Binding-site contacts:
Ligand atom O4 contacts residue VAL39 of chain 1.B at 3.0 Å (h-bond).
Ligand atom C2 contacts residue TYR50 of chain 1.B at 3.1 Å (hydrophobic).
Ligand atom C2 contacts residue GLU38 of chain 1.A at 3.5 Å.
Ligand atom C1 contacts residue GLU38 of chain 1.B at 4.0 Å.
Ligand atom O3 contacts residue TYR50 of chain 1.A at 3.3 Å (h-bond).
Ligand atom C4 contacts residue VAL39 of chain 1.A at 3.7 Å (hydrophobic).
Ligand atom O4 contacts residue VAL39 of chain 1.A at 2.9 Å (h-bond).
Ligand atom O2 contacts residue LYS54 of chain 1.B at 3.9 Å.
Ligand atom C4 contacts residue VAL39 of chain 1.B at 3.9 Å (hydrophobic).
Ligand atom C6 contacts residue LYS124 of chain 1.B at 3.1 Å.
Ligand atom O3 contacts residue TYR50 of chain 1.B at 2.7 Å (h-bond).
Ligand atom O3 contacts residue LYS54 of chain 1.A at 2.8 Å (salt-bridge).
Ligand atom O4 contacts residue TYR50 of chain 1.A at 3.2 Å (h-bond).
Ligand atom C4 contacts residue GLU38 of chain 1.B at 3.8 Å.
Ligand atom C4 contacts residue LYS124 of chain 1.A at 3.5 Å.
Ligand atom C3 contacts residue TYR50 of chain 1.A at 3.8 Å (hydrophobic).
Ligand atom O1 contacts residue VAL39 of chain 1.B at 2.8 Å (h-bond).
Ligand atom O2 contacts residue LYS54 of chain 1.B at 2.8 Å (salt-bridge).
Ligand atom O1 contacts residue ILE40 of chain 1.B at 3.8 Å.
Ligand atom C1 contacts residue LYS54 of chain 1.B at 3.7 Å.
Ligand atom O6 contacts residue LYS124 of chain 1.A at 3.0 Å (salt-bridge).
Ligand atom C3 contacts residue GLU38 of chain 1.A at 3.2 Å.
Ligand atom C3 contacts residue VAL39 of chain 1.A at 3.5 Å (hydrophobic).
Ligand atom O3 contacts residue GLU38 of chain 1.A at 2.7 Å (salt-bridge).
Ligand atom O4 contacts residue GLU38 of chain 1.B at 3.8 Å.
Ligand atom C4 contacts residue TYR50 of chain 1.A at 3.2 Å (hydrophobic).
Ligand atom O6 contacts residue LYS124 of chain 1.B at 3.6 Å.
Ligand atom O3 contacts residue GLU38 of chain 1.B at 2.7 Å (salt-bridge).
Ligand atom C3 contacts residue TYR50 of chain 1.B at 3.3 Å (hydrophobic).
Ligand atom C2 contacts residue GLU38 of chain 1.B at 3.9 Å.
Ligand atom O4 contacts residue LYS124 of chain 1.B at 3.6 Å.
Ligand atom C4 contacts residue TYR50 of chain 1.B at 3.9 Å (hydrophobic).
Ligand atom C1 contacts residue VAL39 of chain 1.B at 3.9 Å (hydrophobic).
Ligand atom O4 contacts residue LYS124 of chain 1.A at 3.7 Å.
Ligand atom C2 contacts residue LYS54 of chain 1.B at 3.8 Å.
Ligand atom O2 contacts residue GLU38 of chain 1.A at 2.6 Å (salt-bridge).
Ligand atom C3 contacts residue GLU38 of chain 1.B at 2.7 Å.
Ligand atom O3 contacts residue VAL39 of chain 1.A at 3.4 Å (h-bond).
Ligand atom O2 contacts residue TYR50 of chain 1.B at 3.1 Å (h-bond).
Ligand atom C6 contacts residue LYS124 of chain 1.A at 2.9 Å.

Sequence of chain 1.B:
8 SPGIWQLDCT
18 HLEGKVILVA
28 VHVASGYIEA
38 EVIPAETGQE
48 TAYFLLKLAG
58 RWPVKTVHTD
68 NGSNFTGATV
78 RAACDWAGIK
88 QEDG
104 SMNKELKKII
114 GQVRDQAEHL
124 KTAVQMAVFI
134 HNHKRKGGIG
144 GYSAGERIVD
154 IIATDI

Sequence of chain 1.A:
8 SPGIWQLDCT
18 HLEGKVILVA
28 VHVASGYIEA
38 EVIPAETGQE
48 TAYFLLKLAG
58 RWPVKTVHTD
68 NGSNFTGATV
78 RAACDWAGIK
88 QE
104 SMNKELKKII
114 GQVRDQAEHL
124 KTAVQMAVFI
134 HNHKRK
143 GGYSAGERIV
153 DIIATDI

A protein and the small-molecule ligand that binds it are described below.
Small molecule (SMILES): OC[C@H]1O[C@@](CO)(O[C@H]2O[C@H](CO)[C@@H](O)[C@H](O)[C@H]2O)[C@@H](O)[C@@H]1O